Sequence of chain 1.H:
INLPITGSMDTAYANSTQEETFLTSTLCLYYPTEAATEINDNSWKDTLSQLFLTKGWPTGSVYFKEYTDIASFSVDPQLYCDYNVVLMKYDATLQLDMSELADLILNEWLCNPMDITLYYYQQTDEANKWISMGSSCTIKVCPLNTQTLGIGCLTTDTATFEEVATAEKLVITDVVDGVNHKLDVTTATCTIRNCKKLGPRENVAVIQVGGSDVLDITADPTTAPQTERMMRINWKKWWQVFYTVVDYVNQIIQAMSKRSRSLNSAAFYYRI

Binding-site contacts:
Ligand atom C5 contacts residue ASN69 of chain 1.H at 3.7 Å.
Ligand atom O7 contacts residue ASN69 of chain 1.H at 4.4 Å.
Ligand atom O6 contacts residue ASN69 of chain 1.H at 4.4 Å.
Ligand atom C3 contacts residue ASN69 of chain 1.H at 3.8 Å.
Ligand atom C4 contacts residue ASN69 of chain 1.H at 4.2 Å.
Ligand atom N2 contacts residue ASN69 of chain 1.H at 2.8 Å (h-bond).
Ligand atom C2 contacts residue ASN69 of chain 1.H at 2.5 Å.
Ligand atom C1 contacts residue ASN69 of chain 1.H at 1.5 Å.
Ligand atom O5 contacts residue ASN69 of chain 1.H at 2.5 Å (h-bond).
Ligand atom C7 contacts residue ASN69 of chain 1.H at 3.8 Å.

This protein binds this small molecule.
Small molecule (SMILES): CC(=O)N[C@@H]1[C@@H](O)[C@H](O)[C@@H](CO)O[C@H]1O